This protein binds this small molecule.
Small molecule (SMILES): CC(=O)N[C@@H](CCC(N)=O)C(=O)N[C@@H](CC1CCCCC1)C(=O)N[C@@H](CC(=O)O)C(=O)N[C@@H](CC(C)C)C(=O)N[C@@H](Cc1ccccc1)C(=O)O

Sequence of chain 1.D:
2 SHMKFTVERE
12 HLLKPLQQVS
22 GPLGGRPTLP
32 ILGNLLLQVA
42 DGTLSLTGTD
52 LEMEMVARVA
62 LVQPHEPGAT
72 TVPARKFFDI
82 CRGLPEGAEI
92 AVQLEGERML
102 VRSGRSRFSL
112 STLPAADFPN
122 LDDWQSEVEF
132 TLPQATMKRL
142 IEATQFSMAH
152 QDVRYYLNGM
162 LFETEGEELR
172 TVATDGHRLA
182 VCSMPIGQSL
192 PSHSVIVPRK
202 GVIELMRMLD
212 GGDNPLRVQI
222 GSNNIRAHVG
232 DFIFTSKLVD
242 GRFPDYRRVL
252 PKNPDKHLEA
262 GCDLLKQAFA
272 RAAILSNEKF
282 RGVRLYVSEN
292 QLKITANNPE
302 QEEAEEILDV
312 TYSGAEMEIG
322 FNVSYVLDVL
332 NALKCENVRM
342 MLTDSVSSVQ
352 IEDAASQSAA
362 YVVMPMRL

Binding-site contacts:
Ligand atom CD1 contacts residue PRO366 of chain 1.D at 3.8 Å (hydrophobic).
Ligand atom CG contacts residue HIS178 of chain 1.D at 3.3 Å.
Ligand atom OE1 contacts residue TYR326 of chain 1.D at 3.7 Å.
Ligand atom CD1 contacts residue VAL363 of chain 1.D at 3.8 Å (hydrophobic).
Ligand atom O contacts residue MET365 of chain 1.D at 3.3 Å.
Ligand atom CE1 contacts residue PRO245 of chain 1.D at 3.5 Å (hydrophobic).
Ligand atom NE2 contacts residue MET365 of chain 1.D at 2.8 Å (h-bond).
Ligand atom CA contacts residue GLY177 of chain 1.D at 3.8 Å.
Ligand atom CH3 contacts residue ARG368 of chain 1.D at 3.7 Å.
Ligand atom CZ contacts residue GLY177 of chain 1.D at 3.8 Å.
Ligand atom O contacts residue MET365 of chain 1.D at 3.5 Å.
Ligand atom C contacts residue GLY177 of chain 1.D at 3.8 Å.
Ligand atom CB contacts residue GLY177 of chain 1.D at 3.2 Å.
Ligand atom NE2 contacts residue PRO366 of chain 1.D at 3.2 Å (h-bond).
Ligand atom CE2 contacts residue THR175 of chain 1.D at 3.5 Å.
Ligand atom CB contacts residue MET365 of chain 1.D at 3.7 Å (hydrophobic).
Ligand atom C contacts residue MET365 of chain 1.D at 3.8 Å (hydrophobic).
Ligand atom CD2 contacts residue HIS178 of chain 1.D at 3.9 Å.
Ligand atom CG contacts residue PRO366 of chain 1.D at 3.7 Å (hydrophobic).
Ligand atom CD2 contacts residue ARG179 of chain 1.D at 3.7 Å.
Ligand atom CE2 contacts residue ARG368 of chain 1.D at 3.6 Å.
Ligand atom OE1 contacts residue MET367 of chain 1.D at 3.3 Å.
Ligand atom C contacts residue MET365 of chain 1.D at 3.7 Å (hydrophobic).
Ligand atom O contacts residue MET367 of chain 1.D at 3.6 Å.
Ligand atom N contacts residue GLY177 of chain 1.D at 2.9 Å (h-bond).
Ligand atom CD1 contacts residue VAL347 of chain 1.D at 3.9 Å (hydrophobic).
Ligand atom CD contacts residue PRO366 of chain 1.D at 3.8 Å (hydrophobic).
Ligand atom CE2 contacts residue GLY177 of chain 1.D at 3.9 Å.
Ligand atom CD contacts residue MET365 of chain 1.D at 3.7 Å (hydrophobic).
Ligand atom CZ contacts residue ARG368 of chain 1.D at 3.5 Å.
Ligand atom N contacts residue PRO366 of chain 1.D at 3.3 Å (h-bond).
Ligand atom O contacts residue HIS178 of chain 1.D at 3.5 Å (h-bond).
Ligand atom CD2 contacts residue VAL250 of chain 1.D at 3.7 Å (hydrophobic).
Ligand atom CB contacts residue PRO366 of chain 1.D at 3.6 Å (hydrophobic).
Ligand atom CD2 contacts residue THR175 of chain 1.D at 3.9 Å.
Ligand atom CA contacts residue GLY177 of chain 1.D at 3.6 Å.
Ligand atom CG contacts residue VAL250 of chain 1.D at 3.6 Å (hydrophobic).
Ligand atom CZ contacts residue PRO245 of chain 1.D at 3.3 Å (hydrophobic).
Ligand atom OE1 contacts residue MET365 of chain 1.D at 3.8 Å.
Ligand atom O contacts residue ARG368 of chain 1.D at 3.0 Å (salt-bridge).